A small-molecule ligand and the protein it binds are described below.
Small molecule (SMILES): CC(=O)N[C@H]1[C@H](O[C@H]2[C@H](O)[C@@H](NC(C)=O)CO[C@@H]2CO)O[C@H](CO)[C@@H](O)[C@@H]1O

Sequence of chain 1.K:
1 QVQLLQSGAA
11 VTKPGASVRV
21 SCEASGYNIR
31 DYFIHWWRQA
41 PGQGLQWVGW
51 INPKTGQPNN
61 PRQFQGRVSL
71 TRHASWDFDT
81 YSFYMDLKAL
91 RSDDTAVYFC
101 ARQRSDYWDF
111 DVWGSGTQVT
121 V

Sequence of chain 1.A:
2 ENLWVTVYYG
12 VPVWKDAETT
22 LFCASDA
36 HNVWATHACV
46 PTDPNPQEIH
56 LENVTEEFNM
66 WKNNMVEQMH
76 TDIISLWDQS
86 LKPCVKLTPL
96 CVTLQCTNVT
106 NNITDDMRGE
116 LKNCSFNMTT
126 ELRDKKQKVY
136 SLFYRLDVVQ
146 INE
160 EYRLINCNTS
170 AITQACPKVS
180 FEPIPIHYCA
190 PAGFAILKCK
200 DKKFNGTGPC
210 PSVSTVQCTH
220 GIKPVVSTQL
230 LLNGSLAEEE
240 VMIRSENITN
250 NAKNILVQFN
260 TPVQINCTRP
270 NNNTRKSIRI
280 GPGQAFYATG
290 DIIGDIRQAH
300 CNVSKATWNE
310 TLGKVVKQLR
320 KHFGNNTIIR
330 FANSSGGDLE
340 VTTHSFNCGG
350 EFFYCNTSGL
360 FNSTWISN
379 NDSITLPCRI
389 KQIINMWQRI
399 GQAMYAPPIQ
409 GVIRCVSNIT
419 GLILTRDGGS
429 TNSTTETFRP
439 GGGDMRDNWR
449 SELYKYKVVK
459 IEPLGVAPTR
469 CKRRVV

Sequence of chain 1.I:
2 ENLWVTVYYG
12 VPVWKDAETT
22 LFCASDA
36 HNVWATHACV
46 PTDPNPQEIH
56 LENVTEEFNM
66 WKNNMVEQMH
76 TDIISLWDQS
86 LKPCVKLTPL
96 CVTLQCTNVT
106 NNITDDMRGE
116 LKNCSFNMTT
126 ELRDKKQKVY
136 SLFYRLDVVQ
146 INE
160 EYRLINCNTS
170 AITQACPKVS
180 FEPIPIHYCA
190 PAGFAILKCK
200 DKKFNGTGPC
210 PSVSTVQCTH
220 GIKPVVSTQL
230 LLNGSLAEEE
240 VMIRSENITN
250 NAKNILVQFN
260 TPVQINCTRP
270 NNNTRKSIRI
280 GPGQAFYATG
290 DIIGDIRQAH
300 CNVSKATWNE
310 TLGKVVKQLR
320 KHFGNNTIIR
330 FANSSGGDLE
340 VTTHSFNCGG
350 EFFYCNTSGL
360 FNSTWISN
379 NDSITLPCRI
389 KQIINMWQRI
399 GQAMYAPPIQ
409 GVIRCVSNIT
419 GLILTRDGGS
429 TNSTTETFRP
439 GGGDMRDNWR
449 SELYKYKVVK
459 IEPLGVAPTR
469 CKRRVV

Binding-site contacts:
Ligand atom O5 contacts residue ASN167 of chain 1.I at 2.5 Å (h-bond).
Ligand atom O5 contacts residue ARG162 of chain 1.I at 3.3 Å (salt-bridge).
Ligand atom C2 contacts residue ASN167 of chain 1.I at 2.4 Å.
Ligand atom O6 contacts residue ARG162 of chain 1.I at 2.5 Å (salt-bridge).
Ligand atom C4 contacts residue ASN167 of chain 1.I at 4.3 Å.
Ligand atom C7 contacts residue TRP76 of chain 1.K at 3.3 Å (hydrophobic).
Ligand atom C3 contacts residue ASN167 of chain 1.I at 3.7 Å.
Ligand atom C7 contacts residue ASN167 of chain 1.I at 3.1 Å.
Ligand atom O3 contacts residue HIS73 of chain 1.K at 3.6 Å.
Ligand atom C7 contacts residue ARG278 of chain 1.A at 4.5 Å.
Ligand atom C8 contacts residue ASN167 of chain 1.I at 4.1 Å.
Ligand atom O7 contacts residue TRP76 of chain 1.K at 2.7 Å.
Ligand atom C6 contacts residue ARG162 of chain 1.I at 3.6 Å.
Ligand atom C1 contacts residue ARG162 of chain 1.I at 3.8 Å.
Ligand atom C1 contacts residue ASN167 of chain 1.I at 1.4 Å.
Ligand atom C8 contacts residue PHE78 of chain 1.K at 3.9 Å (hydrophobic).
Ligand atom N2 contacts residue THR168 of chain 1.I at 4.3 Å.
Ligand atom C8 contacts residue SER75 of chain 1.K at 4.3 Å.
Ligand atom C5 contacts residue ASN167 of chain 1.I at 3.7 Å.
Ligand atom C8 contacts residue TRP76 of chain 1.K at 3.0 Å (hydrophobic).
Ligand atom O7 contacts residue ARG278 of chain 1.A at 4.0 Å.
Ligand atom C8 contacts residue THR168 of chain 1.I at 4.2 Å.
Ligand atom N2 contacts residue ASN167 of chain 1.I at 2.5 Å (h-bond).
Ligand atom C5 contacts residue ARG162 of chain 1.I at 3.6 Å.
Ligand atom O7 contacts residue ASN167 of chain 1.I at 3.7 Å.